Sequence of chain 1.A:
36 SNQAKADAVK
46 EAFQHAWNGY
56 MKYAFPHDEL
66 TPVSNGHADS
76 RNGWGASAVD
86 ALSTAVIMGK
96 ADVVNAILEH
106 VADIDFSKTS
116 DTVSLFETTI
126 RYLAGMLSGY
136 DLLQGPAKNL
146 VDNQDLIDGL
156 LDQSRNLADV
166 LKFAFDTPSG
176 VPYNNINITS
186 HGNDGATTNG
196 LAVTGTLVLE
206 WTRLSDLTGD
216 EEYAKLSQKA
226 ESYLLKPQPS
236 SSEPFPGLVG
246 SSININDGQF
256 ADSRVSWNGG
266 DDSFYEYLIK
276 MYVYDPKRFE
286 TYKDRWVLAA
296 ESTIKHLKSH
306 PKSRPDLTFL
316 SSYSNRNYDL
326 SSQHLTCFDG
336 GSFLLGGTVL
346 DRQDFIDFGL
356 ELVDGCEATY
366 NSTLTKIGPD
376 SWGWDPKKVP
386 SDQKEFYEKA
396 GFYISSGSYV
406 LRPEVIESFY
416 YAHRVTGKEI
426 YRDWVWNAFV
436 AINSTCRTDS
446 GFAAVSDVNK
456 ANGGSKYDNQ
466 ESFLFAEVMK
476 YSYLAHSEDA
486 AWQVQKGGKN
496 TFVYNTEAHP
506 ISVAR

This small molecule binds to this protein.
Small molecule (SMILES): CC(=O)N[C@H]1[C@@H](O[C@H]2[C@H](O)[C@@H](NC(C)=O)CO[C@@H]2CO)O[C@H](CO)[C@@H](O)[C@@H]1O

Binding-site contacts:
Ligand atom C6 contacts residue THR184 of chain 1.A at 4.1 Å.
Ligand atom O6 contacts residue SER185 of chain 1.A at 3.8 Å.
Ligand atom N2 contacts residue ASN182 of chain 1.A at 2.9 Å (h-bond).
Ligand atom O7 contacts residue ASN182 of chain 1.A at 3.5 Å (h-bond).
Ligand atom C2 contacts residue ASN182 of chain 1.A at 2.5 Å.
Ligand atom C8 contacts residue SER115 of chain 1.A at 3.6 Å.
Ligand atom C5 contacts residue SER185 of chain 1.A at 4.1 Å.
Ligand atom O5 contacts residue SER185 of chain 1.A at 3.2 Å (h-bond).
Ligand atom C4 contacts residue ASN182 of chain 1.A at 4.2 Å.
Ligand atom C1 contacts residue THR184 of chain 1.A at 3.2 Å.
Ligand atom C7 contacts residue ASN182 of chain 1.A at 3.6 Å.
Ligand atom C3 contacts residue ASN182 of chain 1.A at 3.8 Å.
Ligand atom C1 contacts residue ASN182 of chain 1.A at 1.4 Å.
Ligand atom O6 contacts residue THR184 of chain 1.A at 3.8 Å.
Ligand atom C2 contacts residue THR184 of chain 1.A at 4.5 Å.
Ligand atom C6 contacts residue SER185 of chain 1.A at 3.7 Å.
Ligand atom C7 contacts residue SER115 of chain 1.A at 4.5 Å.
Ligand atom C1 contacts residue SER185 of chain 1.A at 3.9 Å.
Ligand atom O5 contacts residue THR184 of chain 1.A at 3.3 Å (h-bond).
Ligand atom O5 contacts residue ASN182 of chain 1.A at 2.4 Å (h-bond).
Ligand atom C5 contacts residue THR184 of chain 1.A at 3.4 Å.
Ligand atom C5 contacts residue ASN182 of chain 1.A at 3.6 Å.